This small molecule binds to this protein.
Small molecule (SMILES): CC(=O)N[C@@H]1[C@@H](O)[C@H](O)[C@@H](CO)O[C@H]1O

Sequence of chain 1.C:
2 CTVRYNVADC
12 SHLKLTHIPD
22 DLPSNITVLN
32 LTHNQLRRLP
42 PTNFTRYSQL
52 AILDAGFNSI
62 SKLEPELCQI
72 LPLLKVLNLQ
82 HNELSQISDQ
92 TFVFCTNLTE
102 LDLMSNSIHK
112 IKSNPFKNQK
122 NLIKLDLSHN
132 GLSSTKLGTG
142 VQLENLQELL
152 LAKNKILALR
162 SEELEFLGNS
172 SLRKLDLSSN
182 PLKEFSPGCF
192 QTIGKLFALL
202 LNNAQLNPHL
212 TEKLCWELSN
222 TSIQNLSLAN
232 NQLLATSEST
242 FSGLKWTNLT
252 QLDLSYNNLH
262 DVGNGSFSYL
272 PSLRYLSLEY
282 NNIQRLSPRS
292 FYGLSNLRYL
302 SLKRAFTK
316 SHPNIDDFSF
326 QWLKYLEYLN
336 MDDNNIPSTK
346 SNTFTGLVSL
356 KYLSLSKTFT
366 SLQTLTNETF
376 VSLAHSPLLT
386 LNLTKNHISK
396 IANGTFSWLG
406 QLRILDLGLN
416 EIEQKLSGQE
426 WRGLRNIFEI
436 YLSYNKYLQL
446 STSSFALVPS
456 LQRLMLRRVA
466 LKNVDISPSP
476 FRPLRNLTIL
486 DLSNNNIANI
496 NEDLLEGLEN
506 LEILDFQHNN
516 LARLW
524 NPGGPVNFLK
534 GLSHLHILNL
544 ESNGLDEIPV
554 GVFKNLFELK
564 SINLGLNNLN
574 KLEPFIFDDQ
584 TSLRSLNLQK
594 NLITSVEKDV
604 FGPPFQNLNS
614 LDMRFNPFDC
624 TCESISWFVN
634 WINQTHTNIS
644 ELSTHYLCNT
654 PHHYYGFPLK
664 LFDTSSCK

Binding-site contacts:
Ligand atom O5 contacts residue ASN170 of chain 1.C at 2.4 Å (h-bond).
Ligand atom C8 contacts residue GLU145 of chain 1.C at 3.7 Å.
Ligand atom C1 contacts residue ASN170 of chain 1.C at 1.5 Å.
Ligand atom O5 contacts residue GLU145 of chain 1.C at 3.7 Å.
Ligand atom N2 contacts residue ASN170 of chain 1.C at 3.7 Å.
Ligand atom C4 contacts residue ASN170 of chain 1.C at 3.0 Å.
Ligand atom C2 contacts residue ASN170 of chain 1.C at 2.5 Å.
Ligand atom C6 contacts residue ASN170 of chain 1.C at 4.0 Å.
Ligand atom O3 contacts residue ASN170 of chain 1.C at 3.5 Å (h-bond).
Ligand atom C5 contacts residue ASN170 of chain 1.C at 3.2 Å.
Ligand atom C7 contacts residue ASN170 of chain 1.C at 4.4 Å.
Ligand atom C1 contacts residue GLU145 of chain 1.C at 3.9 Å.
Ligand atom O4 contacts residue ASN170 of chain 1.C at 4.3 Å.
Ligand atom O6 contacts residue GLU145 of chain 1.C at 4.0 Å.
Ligand atom C3 contacts residue ASN170 of chain 1.C at 3.1 Å.